Binding-site contacts:
Ligand atom C8 contacts residue TYR21 of chain 1.E at 3.8 Å (hydrophobic).
Ligand atom O7 contacts residue VAL42 of chain 1.E at 3.7 Å.
Ligand atom N2 contacts residue TRP15 of chain 1.E at 3.6 Å (h-bond).
Ligand atom O7 contacts residue TRP44 of chain 1.E at 2.9 Å (h-bond).
Ligand atom O5 contacts residue TRP44 of chain 1.E at 4.2 Å.
Ligand atom C1 contacts residue TRP137 of chain 1.E at 4.1 Å (hydrophobic).
Ligand atom C7 contacts residue TRP44 of chain 1.E at 4.0 Å (hydrophobic).
Ligand atom C7 contacts residue TRP15 of chain 1.E at 3.4 Å (hydrophobic).
Ligand atom C3 contacts residue SER43 of chain 1.E at 3.7 Å.
Ligand atom O6 contacts residue THR14 of chain 1.E at 3.2 Å.
Ligand atom C2 contacts residue TRP44 of chain 1.E at 4.2 Å (hydrophobic).
Ligand atom O4 contacts residue TRP44 of chain 1.E at 4.1 Å.
Ligand atom C3 contacts residue TRP44 of chain 1.E at 4.2 Å (hydrophobic).
Ligand atom C4 contacts residue TRP44 of chain 1.E at 4.1 Å (hydrophobic).
Ligand atom O6 contacts residue HIS133 of chain 1.E at 4.3 Å.
Ligand atom C8 contacts residue VAL42 of chain 1.E at 4.2 Å (hydrophobic).
Ligand atom C8 contacts residue TRP15 of chain 1.E at 3.5 Å (hydrophobic).
Ligand atom N2 contacts residue GLY135 of chain 1.E at 3.0 Å (h-bond).
Ligand atom O3 contacts residue GLY135 of chain 1.E at 3.8 Å.
Ligand atom C5 contacts residue SER43 of chain 1.E at 4.0 Å.
Ligand atom O5 contacts residue TRP137 of chain 1.E at 3.5 Å.
Ligand atom C6 contacts residue TRP137 of chain 1.E at 3.2 Å (hydrophobic).
Ligand atom C1 contacts residue TRP44 of chain 1.E at 4.0 Å (hydrophobic).
Ligand atom C7 contacts residue GLY135 of chain 1.E at 3.9 Å.
Ligand atom O4 contacts residue SER43 of chain 1.E at 3.2 Å.
Ligand atom C3 contacts residue TRP15 of chain 1.E at 4.0 Å (hydrophobic).
Ligand atom O7 contacts residue GLY135 of chain 1.E at 4.2 Å.
Ligand atom C3 contacts residue GLY135 of chain 1.E at 3.7 Å.
Ligand atom C5 contacts residue TRP44 of chain 1.E at 4.0 Å (hydrophobic).
Ligand atom O7 contacts residue TRP15 of chain 1.E at 3.8 Å.
Ligand atom C4 contacts residue SER43 of chain 1.E at 3.9 Å.
Ligand atom O3 contacts residue TRP15 of chain 1.E at 2.9 Å (h-bond).
Ligand atom O6 contacts residue TRP44 of chain 1.E at 4.1 Å.
Ligand atom O3 contacts residue SER43 of chain 1.E at 3.9 Å.
Ligand atom O3 contacts residue TRP44 of chain 1.E at 3.3 Å.
Ligand atom C7 contacts residue SER43 of chain 1.E at 3.9 Å.
Ligand atom C5 contacts residue TRP137 of chain 1.E at 3.5 Å (hydrophobic).
Ligand atom C2 contacts residue GLY135 of chain 1.E at 3.8 Å.
Ligand atom O7 contacts residue SER43 of chain 1.E at 2.9 Å (h-bond).
Ligand atom C1 contacts residue GLY135 of chain 1.E at 4.1 Å.

Sequence of chain 1.E:
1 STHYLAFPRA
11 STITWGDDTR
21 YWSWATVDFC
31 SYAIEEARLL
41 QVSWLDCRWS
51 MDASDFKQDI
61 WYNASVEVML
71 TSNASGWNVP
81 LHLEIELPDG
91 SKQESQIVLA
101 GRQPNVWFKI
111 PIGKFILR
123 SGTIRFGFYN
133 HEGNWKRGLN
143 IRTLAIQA

This small molecule binds to this protein.
Small molecule (SMILES): CC(=O)N[C@@H]1[C@@H](O)[C@H](O[C@@H]2O[C@H](CO)[C@@H](O[C@@H]3O[C@H](CO)[C@@H](O)[C@H](O)[C@H]3NC(C)=O)[C@H](O)[C@H]2NC(C)=O)[C@@H](CO)O[C@H]1O